This small molecule binds to this protein.
Small molecule (SMILES): CC(=O)N[C@@H]1[C@@H](O)[C@H](O)[C@@H](CO)O[C@H]1O

Sequence of chain 47.H:
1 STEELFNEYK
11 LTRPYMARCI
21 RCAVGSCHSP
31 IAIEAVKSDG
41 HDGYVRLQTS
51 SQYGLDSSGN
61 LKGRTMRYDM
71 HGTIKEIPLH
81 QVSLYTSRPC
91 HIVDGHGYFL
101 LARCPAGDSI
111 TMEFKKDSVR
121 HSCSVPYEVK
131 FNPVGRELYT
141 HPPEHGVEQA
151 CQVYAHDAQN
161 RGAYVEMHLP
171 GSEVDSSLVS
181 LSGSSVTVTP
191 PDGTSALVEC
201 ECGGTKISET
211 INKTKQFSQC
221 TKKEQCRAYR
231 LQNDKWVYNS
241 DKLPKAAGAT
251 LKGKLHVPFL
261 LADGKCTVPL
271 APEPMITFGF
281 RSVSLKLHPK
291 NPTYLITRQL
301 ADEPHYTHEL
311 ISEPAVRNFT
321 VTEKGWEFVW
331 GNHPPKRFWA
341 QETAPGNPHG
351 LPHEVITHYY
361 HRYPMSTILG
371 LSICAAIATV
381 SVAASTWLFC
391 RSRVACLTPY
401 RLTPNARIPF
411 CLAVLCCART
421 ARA

Binding-site contacts:
Ligand atom C6 contacts residue SER284 of chain 47.H at 3.5 Å.
Ligand atom C6 contacts residue ASN318 of chain 47.H at 3.2 Å.
Ligand atom O6 contacts residue ASN318 of chain 47.H at 2.6 Å (h-bond).
Ligand atom O6 contacts residue SER284 of chain 47.H at 2.6 Å (h-bond).